Binding-site contacts:
Ligand atom O2 contacts residue GLU142 of chain 1.E at 2.6 Å (salt-bridge).
Ligand atom O5 contacts residue GLU142 of chain 1.E at 3.6 Å.
Ligand atom O6 contacts residue TRP34 of chain 1.E at 3.0 Å (h-bond).
Ligand atom O3 contacts residue TRP83 of chain 1.E at 3.9 Å.
Ligand atom O6 contacts residue TRP186 of chain 1.E at 3.8 Å.
Ligand atom O3 contacts residue TRP186 of chain 1.E at 3.6 Å.
Ligand atom O1 contacts residue GLU142 of chain 1.E at 4.0 Å.
Ligand atom C6 contacts residue TRP83 of chain 1.E at 3.7 Å (hydrophobic).
Ligand atom C5 contacts residue GLU124 of chain 1.E at 3.8 Å.
Ligand atom O4 contacts residue TRP126 of chain 1.E at 3.9 Å.
Ligand atom O2 contacts residue TRP34 of chain 1.E at 3.8 Å.
Ligand atom C3 contacts residue TRP126 of chain 1.E at 3.8 Å (hydrophobic).
Ligand atom O2 contacts residue ARG68 of chain 1.E at 3.7 Å.
Ligand atom O2 contacts residue ASN32 of chain 1.E at 3.0 Å (h-bond).
Ligand atom C4 contacts residue TRP83 of chain 1.E at 3.8 Å (hydrophobic).
Ligand atom O1 contacts residue TYR188 of chain 1.E at 3.2 Å.
Ligand atom O6 contacts residue GLU239 of chain 1.E at 2.8 Å (salt-bridge).
Ligand atom O3 contacts residue ARG68 of chain 1.E at 3.2 Å (salt-bridge).
Ligand atom C4 contacts residue TRP34 of chain 1.E at 3.9 Å (hydrophobic).
Ligand atom C1 contacts residue TRP34 of chain 1.E at 3.7 Å (hydrophobic).
Ligand atom C6 contacts residue GLU239 of chain 1.E at 3.3 Å.
Ligand atom C3 contacts residue TRP34 of chain 1.E at 3.7 Å (hydrophobic).
Ligand atom O2 contacts residue LYS81 of chain 1.E at 3.3 Å (salt-bridge).
Ligand atom O2 contacts residue TRP184 of chain 1.E at 3.5 Å.
Ligand atom C6 contacts residue GLU124 of chain 1.E at 3.9 Å.
Ligand atom O2 contacts residue TRP186 of chain 1.E at 3.5 Å.
Ligand atom O3 contacts residue LYS81 of chain 1.E at 3.1 Å (salt-bridge).
Ligand atom O5 contacts residue GLU239 of chain 1.E at 2.9 Å (salt-bridge).
Ligand atom C6 contacts residue TYR73 of chain 1.E at 3.7 Å (hydrophobic).
Ligand atom C5 contacts residue GLU239 of chain 1.E at 3.7 Å.
Ligand atom O6 contacts residue ARG68 of chain 1.E at 3.4 Å (salt-bridge).
Ligand atom C4 contacts residue GLU142 of chain 1.E at 4.0 Å.
Ligand atom O6 contacts residue TYR73 of chain 1.E at 3.6 Å.
Ligand atom C2 contacts residue ARG68 of chain 1.E at 3.8 Å.
Ligand atom C2 contacts residue LYS81 of chain 1.E at 3.9 Å.
Ligand atom C2 contacts residue GLU142 of chain 1.E at 3.4 Å.
Ligand atom O3 contacts residue TRP126 of chain 1.E at 3.8 Å.
Ligand atom C5 contacts residue GLU142 of chain 1.E at 3.4 Å.
Ligand atom C1 contacts residue GLU142 of chain 1.E at 2.9 Å.
Ligand atom C3 contacts residue GLU142 of chain 1.E at 3.3 Å.

A protein and the small-molecule ligand that binds it are described below.
Small molecule (SMILES): OC[C@H]1O[C@@H](O[C@H]2[C@H](O)[C@@H](O)[C@H](O)O[C@@H]2CO)[C@H](O)[C@@H](O)[C@@H]1O

Sequence of chain 1.E:
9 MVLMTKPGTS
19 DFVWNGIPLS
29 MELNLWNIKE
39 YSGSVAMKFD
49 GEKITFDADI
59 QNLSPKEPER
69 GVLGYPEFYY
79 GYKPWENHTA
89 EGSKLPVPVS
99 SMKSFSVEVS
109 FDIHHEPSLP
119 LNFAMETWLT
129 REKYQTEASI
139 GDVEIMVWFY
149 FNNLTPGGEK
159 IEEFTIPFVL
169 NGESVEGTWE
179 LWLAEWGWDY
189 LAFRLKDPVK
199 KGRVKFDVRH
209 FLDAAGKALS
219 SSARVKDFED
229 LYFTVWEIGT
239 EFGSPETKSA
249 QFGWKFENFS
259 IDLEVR